Binding-site contacts:
Ligand atom C7 contacts residue ASN153 of chain 33.A at 4.1 Å.
Ligand atom C5 contacts residue THR155 of chain 33.A at 4.0 Å.
Ligand atom O5 contacts residue THR155 of chain 33.A at 3.4 Å (h-bond).
Ligand atom O5 contacts residue ASN153 of chain 33.A at 2.2 Å (h-bond).
Ligand atom C5 contacts residue ASN153 of chain 33.A at 3.6 Å.
Ligand atom C5 contacts residue HIS149 of chain 33.A at 3.6 Å.
Ligand atom C1 contacts residue HIS158 of chain 33.A at 4.1 Å.
Ligand atom O7 contacts residue HIS149 of chain 33.A at 3.3 Å.
Ligand atom C3 contacts residue HIS149 of chain 33.A at 4.0 Å.
Ligand atom C7 contacts residue HIS149 of chain 33.A at 4.3 Å.
Ligand atom C1 contacts residue HIS149 of chain 33.A at 3.5 Å.
Ligand atom O6 contacts residue HIS149 of chain 33.A at 3.2 Å.
Ligand atom O5 contacts residue HIS158 of chain 33.A at 3.4 Å.
Ligand atom C4 contacts residue ASN153 of chain 33.A at 4.2 Å.
Ligand atom C6 contacts residue GLY156 of chain 33.A at 4.0 Å.
Ligand atom O3 contacts residue HIS149 of chain 33.A at 4.0 Å.
Ligand atom C5 contacts residue GLY156 of chain 33.A at 4.3 Å.
Ligand atom N2 contacts residue ASN153 of chain 33.A at 3.1 Å (h-bond).
Ligand atom C2 contacts residue HIS149 of chain 33.A at 3.5 Å.
Ligand atom N2 contacts residue HIS149 of chain 33.A at 4.3 Å.
Ligand atom O6 contacts residue HIS158 of chain 33.A at 4.2 Å.
Ligand atom O5 contacts residue HIS149 of chain 33.A at 3.6 Å.
Ligand atom O4 contacts residue HIS149 of chain 33.A at 4.3 Å.
Ligand atom O5 contacts residue GLY156 of chain 33.A at 4.2 Å.
Ligand atom C6 contacts residue HIS149 of chain 33.A at 4.3 Å.
Ligand atom C3 contacts residue ASN153 of chain 33.A at 3.9 Å.
Ligand atom C1 contacts residue THR155 of chain 33.A at 3.3 Å.
Ligand atom C1 contacts residue ASN153 of chain 33.A at 1.4 Å.
Ligand atom C8 contacts residue ASN153 of chain 33.A at 4.4 Å.
Ligand atom C5 contacts residue HIS158 of chain 33.A at 4.4 Å.
Ligand atom C2 contacts residue ASN153 of chain 33.A at 2.6 Å.
Ligand atom C4 contacts residue HIS149 of chain 33.A at 3.4 Å.
Ligand atom C8 contacts residue GLY102 of chain 7.A at 3.6 Å.
Ligand atom C6 contacts residue HIS158 of chain 33.A at 4.2 Å.

The small molecule below binds the protein below.
Small molecule (SMILES): CC(=O)N[C@H]1[C@H](O[C@H]2[C@H](O)[C@@H](NC(C)=O)CO[C@@H]2CO)O[C@H](CO)[C@@H](O)[C@@H]1O

Sequence of chain 33.A:
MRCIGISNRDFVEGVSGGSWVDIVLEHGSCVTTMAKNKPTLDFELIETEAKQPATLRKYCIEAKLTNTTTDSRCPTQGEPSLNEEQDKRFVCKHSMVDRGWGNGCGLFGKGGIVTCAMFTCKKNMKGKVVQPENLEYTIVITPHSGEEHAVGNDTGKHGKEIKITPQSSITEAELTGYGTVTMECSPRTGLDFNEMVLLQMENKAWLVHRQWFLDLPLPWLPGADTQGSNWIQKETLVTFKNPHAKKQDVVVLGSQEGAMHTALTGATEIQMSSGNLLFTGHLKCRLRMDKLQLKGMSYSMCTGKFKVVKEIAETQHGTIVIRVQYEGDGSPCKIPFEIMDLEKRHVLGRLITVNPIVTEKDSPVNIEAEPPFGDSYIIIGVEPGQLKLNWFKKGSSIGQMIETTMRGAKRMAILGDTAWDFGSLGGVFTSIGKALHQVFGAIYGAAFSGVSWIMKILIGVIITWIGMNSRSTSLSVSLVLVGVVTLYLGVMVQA

Sequence of chain 7.A:
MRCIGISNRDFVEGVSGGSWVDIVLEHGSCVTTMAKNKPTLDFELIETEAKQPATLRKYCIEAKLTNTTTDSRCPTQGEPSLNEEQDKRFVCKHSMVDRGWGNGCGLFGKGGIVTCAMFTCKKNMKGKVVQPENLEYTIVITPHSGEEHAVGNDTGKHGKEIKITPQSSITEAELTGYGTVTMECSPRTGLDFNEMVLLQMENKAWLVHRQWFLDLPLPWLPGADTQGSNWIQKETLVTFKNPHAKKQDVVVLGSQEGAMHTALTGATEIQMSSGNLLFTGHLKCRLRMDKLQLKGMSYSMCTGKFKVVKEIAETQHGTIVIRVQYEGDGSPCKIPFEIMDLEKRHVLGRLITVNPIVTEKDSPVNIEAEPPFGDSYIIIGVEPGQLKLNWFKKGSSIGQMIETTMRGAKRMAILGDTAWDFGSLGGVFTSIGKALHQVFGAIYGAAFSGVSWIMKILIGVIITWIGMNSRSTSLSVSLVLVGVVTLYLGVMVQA